Sequence of chain 1.F:
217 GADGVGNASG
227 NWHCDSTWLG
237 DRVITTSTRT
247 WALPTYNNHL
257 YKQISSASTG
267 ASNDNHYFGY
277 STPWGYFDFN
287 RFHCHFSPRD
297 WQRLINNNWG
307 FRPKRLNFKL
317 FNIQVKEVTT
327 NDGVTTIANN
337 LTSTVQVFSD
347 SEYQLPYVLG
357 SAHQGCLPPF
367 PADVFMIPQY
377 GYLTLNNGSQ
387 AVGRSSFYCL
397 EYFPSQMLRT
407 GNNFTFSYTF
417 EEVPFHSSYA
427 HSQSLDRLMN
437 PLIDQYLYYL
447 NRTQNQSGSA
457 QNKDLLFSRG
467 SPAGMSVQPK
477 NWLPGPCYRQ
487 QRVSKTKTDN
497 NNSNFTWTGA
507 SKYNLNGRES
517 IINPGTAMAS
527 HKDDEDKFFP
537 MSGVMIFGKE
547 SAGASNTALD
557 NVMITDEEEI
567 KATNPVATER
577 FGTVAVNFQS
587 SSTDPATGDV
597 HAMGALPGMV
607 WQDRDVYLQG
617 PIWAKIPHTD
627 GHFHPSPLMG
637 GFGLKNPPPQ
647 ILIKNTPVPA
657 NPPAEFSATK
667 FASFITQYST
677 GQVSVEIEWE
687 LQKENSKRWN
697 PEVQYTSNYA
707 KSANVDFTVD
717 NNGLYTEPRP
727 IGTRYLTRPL

Binding-site contacts:
Ligand atom C5 contacts residue PHE629 of chain 1.F at 4.0 Å (hydrophobic).
Ligand atom N3 contacts residue HIS630 of chain 1.F at 2.6 Å (h-bond).
Ligand atom C5 contacts residue HIS630 of chain 1.F at 4.3 Å.
Ligand atom N1 contacts residue PHE629 of chain 1.C at 4.2 Å.
Ligand atom C6 contacts residue PHE629 of chain 1.C at 4.0 Å (hydrophobic).
Ligand atom O2 contacts residue GLY627 of chain 1.C at 3.4 Å.
Ligand atom O2 contacts residue HIS630 of chain 1.F at 3.5 Å.
Ligand atom O2 contacts residue ASP626 of chain 1.C at 3.6 Å (salt-bridge).
Ligand atom N4 contacts residue PRO631 of chain 1.F at 4.4 Å.
Ligand atom N3 contacts residue HIS628 of chain 1.C at 4.3 Å.
Ligand atom C4 contacts residue HIS628 of chain 1.C at 4.5 Å.
Ligand atom C2 contacts residue HIS630 of chain 1.F at 3.2 Å.
Ligand atom C4 contacts residue HIS630 of chain 1.F at 3.2 Å.
Ligand atom C5 contacts residue HIS628 of chain 1.C at 3.9 Å.
Ligand atom N1 contacts residue HIS628 of chain 1.C at 2.3 Å (h-bond).
Ligand atom O2 contacts residue HIS628 of chain 1.C at 3.4 Å (h-bond).
Ligand atom C2 contacts residue GLY627 of chain 1.C at 4.1 Å.
Ligand atom C2 contacts residue HIS628 of chain 1.C at 3.3 Å.
Ligand atom N4 contacts residue HIS630 of chain 1.F at 3.0 Å.
Ligand atom C6 contacts residue HIS628 of chain 1.C at 2.7 Å.
Ligand atom N1 contacts residue TRP607 of chain 1.F at 4.5 Å.
Ligand atom N4 contacts residue PHE629 of chain 1.F at 4.4 Å.
Ligand atom N1 contacts residue HIS630 of chain 1.F at 4.2 Å.

Sequence of chain 1.C:
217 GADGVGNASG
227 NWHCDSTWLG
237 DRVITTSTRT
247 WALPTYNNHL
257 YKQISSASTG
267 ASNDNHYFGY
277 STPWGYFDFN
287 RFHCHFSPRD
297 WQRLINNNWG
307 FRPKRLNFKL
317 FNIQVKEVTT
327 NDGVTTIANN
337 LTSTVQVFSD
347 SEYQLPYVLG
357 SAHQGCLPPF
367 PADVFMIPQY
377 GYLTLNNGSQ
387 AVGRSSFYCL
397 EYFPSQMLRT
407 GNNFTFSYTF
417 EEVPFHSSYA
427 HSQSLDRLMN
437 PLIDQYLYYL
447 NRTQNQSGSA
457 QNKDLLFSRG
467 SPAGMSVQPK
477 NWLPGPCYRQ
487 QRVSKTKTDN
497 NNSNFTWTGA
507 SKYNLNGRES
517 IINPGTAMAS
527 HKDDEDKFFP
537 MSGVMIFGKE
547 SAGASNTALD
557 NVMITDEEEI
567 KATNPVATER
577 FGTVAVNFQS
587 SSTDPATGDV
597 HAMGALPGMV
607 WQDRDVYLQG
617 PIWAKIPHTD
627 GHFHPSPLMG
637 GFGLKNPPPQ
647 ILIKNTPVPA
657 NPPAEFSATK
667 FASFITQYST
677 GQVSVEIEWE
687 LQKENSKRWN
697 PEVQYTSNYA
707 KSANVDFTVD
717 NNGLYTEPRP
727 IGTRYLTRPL

The small molecule below binds the protein below.
Small molecule (SMILES): Nc1ccnc(=O)[nH]1